Sequence of chain 1.A:
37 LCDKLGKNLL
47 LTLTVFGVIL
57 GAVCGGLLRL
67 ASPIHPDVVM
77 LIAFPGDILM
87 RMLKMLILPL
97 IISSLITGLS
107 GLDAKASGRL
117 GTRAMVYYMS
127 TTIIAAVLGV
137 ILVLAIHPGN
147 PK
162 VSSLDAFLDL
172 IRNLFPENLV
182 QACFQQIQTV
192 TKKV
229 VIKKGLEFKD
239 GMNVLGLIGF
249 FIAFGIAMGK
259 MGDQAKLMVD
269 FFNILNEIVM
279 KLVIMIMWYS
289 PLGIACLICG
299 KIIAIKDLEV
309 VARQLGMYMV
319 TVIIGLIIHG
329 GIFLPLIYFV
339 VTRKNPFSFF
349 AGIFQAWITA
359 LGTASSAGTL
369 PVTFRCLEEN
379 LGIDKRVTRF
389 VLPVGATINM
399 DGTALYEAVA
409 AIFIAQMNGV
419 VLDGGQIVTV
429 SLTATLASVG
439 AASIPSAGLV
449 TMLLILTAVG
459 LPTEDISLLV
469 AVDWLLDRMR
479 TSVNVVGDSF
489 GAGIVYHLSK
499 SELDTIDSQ

This protein binds this small molecule.
Small molecule (SMILES): CC(C)CCC[C@@H](C)[C@H]1CC[C@H]2[C@@H]3CC=C4C[C@@H](OC(=O)CCC(=O)O)CC[C@]4(C)[C@H]3CC[C@]12C

Binding-site contacts:
Ligand atom CAB contacts residue ILE335 of chain 1.A at 4.0 Å (hydrophobic).
Ligand atom CAI contacts residue TYR123 of chain 1.A at 4.4 Å (hydrophobic).
Ligand atom CBC contacts residue ARG119 of chain 1.A at 4.4 Å.
Ligand atom CAK contacts residue VAL122 of chain 1.A at 4.2 Å (hydrophobic).
Ligand atom CAL contacts residue PC11 of chain 1.F at 3.7 Å.
Ligand atom CAI contacts residue ARG119 of chain 1.A at 4.3 Å.
Ligand atom CAR contacts residue VAL122 of chain 1.A at 3.7 Å (hydrophobic).
Ligand atom CBG contacts residue SER126 of chain 1.A at 4.1 Å.
Ligand atom CAI contacts residue LEU496 of chain 1.A at 4.1 Å (hydrophobic).
Ligand atom CAD contacts residue LEU496 of chain 1.A at 4.0 Å (hydrophobic).
Ligand atom CAU contacts residue PC11 of chain 1.F at 3.6 Å.
Ligand atom CAV contacts residue ARG119 of chain 1.A at 4.0 Å.
Ligand atom CAY contacts residue PC11 of chain 1.F at 4.2 Å.
Ligand atom CAQ contacts residue ILE335 of chain 1.A at 4.1 Å (hydrophobic).
Ligand atom CAK contacts residue TYR123 of chain 1.A at 4.0 Å (hydrophobic).
Ligand atom OAW contacts residue ARG119 of chain 1.A at 4.3 Å.
Ligand atom OAG contacts residue PC11 of chain 1.F at 3.3 Å.
Ligand atom CAS contacts residue PC11 of chain 1.F at 4.0 Å.
Ligand atom CAR contacts residue PC11 of chain 1.F at 4.3 Å.
Ligand atom CAZ contacts residue VAL122 of chain 1.A at 4.2 Å (hydrophobic).
Ligand atom CAV contacts residue LEU496 of chain 1.A at 3.7 Å (hydrophobic).
Ligand atom CAJ contacts residue ILE335 of chain 1.A at 4.5 Å (hydrophobic).
Ligand atom CAO contacts residue ILE335 of chain 1.A at 3.7 Å (hydrophobic).
Ligand atom CBC contacts residue VAL122 of chain 1.A at 4.1 Å (hydrophobic).
Ligand atom CAX contacts residue ARG115 of chain 1.A at 4.1 Å.
Ligand atom CAB contacts residue PHE331 of chain 1.A at 4.1 Å (hydrophobic).
Ligand atom CAN contacts residue ILE335 of chain 1.A at 4.2 Å (hydrophobic).
Ligand atom OAF contacts residue ARG115 of chain 1.A at 3.2 Å.
Ligand atom CAM contacts residue ARG119 of chain 1.A at 3.8 Å.
Ligand atom CAZ contacts residue LEU496 of chain 1.A at 4.0 Å (hydrophobic).
Ligand atom CAX contacts residue PC11 of chain 1.F at 4.2 Å.
Ligand atom CAE contacts residue VAL339 of chain 1.A at 3.9 Å (hydrophobic).
Ligand atom CAI contacts residue VAL122 of chain 1.A at 4.2 Å (hydrophobic).
Ligand atom CBF contacts residue PC11 of chain 1.F at 4.3 Å.
Ligand atom CAP contacts residue ILE335 of chain 1.A at 3.8 Å (hydrophobic).
Ligand atom CBE contacts residue SER126 of chain 1.A at 4.4 Å.
Ligand atom CAM contacts residue THR118 of chain 1.A at 4.2 Å.
Ligand atom CAP contacts residue SER126 of chain 1.A at 3.8 Å.
Ligand atom CAL contacts residue THR118 of chain 1.A at 3.9 Å.
Ligand atom CAQ contacts residue SER126 of chain 1.A at 4.0 Å.